Sequence of chain 56.A:
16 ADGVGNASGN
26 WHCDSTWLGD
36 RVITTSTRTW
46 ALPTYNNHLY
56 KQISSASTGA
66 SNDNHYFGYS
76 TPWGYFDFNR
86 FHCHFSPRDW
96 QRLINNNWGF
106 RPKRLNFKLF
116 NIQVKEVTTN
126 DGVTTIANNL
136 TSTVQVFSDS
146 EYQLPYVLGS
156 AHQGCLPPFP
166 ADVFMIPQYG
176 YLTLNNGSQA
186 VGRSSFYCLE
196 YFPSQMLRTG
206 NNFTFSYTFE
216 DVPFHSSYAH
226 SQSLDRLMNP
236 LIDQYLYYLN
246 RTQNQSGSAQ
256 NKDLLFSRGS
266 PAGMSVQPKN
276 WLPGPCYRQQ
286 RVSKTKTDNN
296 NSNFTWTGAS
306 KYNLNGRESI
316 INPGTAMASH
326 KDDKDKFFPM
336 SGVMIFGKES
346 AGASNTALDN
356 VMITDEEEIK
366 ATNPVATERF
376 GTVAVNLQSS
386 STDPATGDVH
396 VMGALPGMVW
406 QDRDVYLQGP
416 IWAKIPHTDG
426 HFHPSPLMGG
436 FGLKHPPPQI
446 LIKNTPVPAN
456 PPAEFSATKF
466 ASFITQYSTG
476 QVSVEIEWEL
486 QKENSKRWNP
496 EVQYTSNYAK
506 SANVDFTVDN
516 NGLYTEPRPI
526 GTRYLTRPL

The small molecule below binds the protein below.
Small molecule (SMILES): Nc1ncnc2c1ncn2[C@@H]1C[C@@H](O)[C@@H](COP(=O)(O)O)O1

Binding-site contacts:
Ligand atom N6 contacts residue ASP407 of chain 56.A at 3.6 Å (salt-bridge).
Ligand atom C5 contacts residue PRO218 of chain 56.A at 4.0 Å (hydrophobic).
Ligand atom N1 contacts residue HIS428 of chain 56.A at 3.3 Å.
Ligand atom P contacts residue HIS426 of chain 56.A at 3.9 Å.
Ligand atom N7 contacts residue VAL217 of chain 56.A at 3.7 Å.
Ligand atom C6 contacts residue PRO218 of chain 56.A at 4.2 Å (hydrophobic).
Ligand atom P contacts residue LYS439 of chain 56.A at 3.3 Å.
Ligand atom O3' contacts residue GLU215 of chain 56.A at 3.5 Å (salt-bridge).
Ligand atom O3' contacts residue GLY437 of chain 56.A at 3.9 Å.
Ligand atom N3 contacts residue PRO429 of chain 56.A at 4.4 Å.
Ligand atom C4 contacts residue PRO218 of chain 56.A at 4.1 Å (hydrophobic).
Ligand atom N7 contacts residue PRO429 of chain 56.A at 4.3 Å.
Ligand atom C2' contacts residue ASP216 of chain 56.A at 4.3 Å.
Ligand atom N7 contacts residue GLY437 of chain 56.A at 3.5 Å (h-bond).
Ligand atom O1P contacts residue HIS426 of chain 56.A at 2.7 Å (h-bond).
Ligand atom O5' contacts residue LYS439 of chain 56.A at 3.8 Å.
Ligand atom N9 contacts residue VAL217 of chain 56.A at 4.4 Å.
Ligand atom C2' contacts residue GLY437 of chain 56.A at 2.8 Å.
Ligand atom N9 contacts residue GLY437 of chain 56.A at 3.3 Å (h-bond).
Ligand atom C8 contacts residue VAL217 of chain 56.A at 3.5 Å (hydrophobic).
Ligand atom C6 contacts residue SER430 of chain 56.A at 4.2 Å.
Ligand atom C8 contacts residue PRO218 of chain 56.A at 4.2 Å (hydrophobic).
Ligand atom C1' contacts residue GLY437 of chain 56.A at 3.3 Å.
Ligand atom O3' contacts residue LYS439 of chain 56.A at 3.5 Å.
Ligand atom O1P contacts residue LYS439 of chain 56.A at 2.6 Å.
Ligand atom C8 contacts residue PRO429 of chain 56.A at 4.3 Å (hydrophobic).
Ligand atom N9 contacts residue PRO218 of chain 56.A at 4.2 Å.
Ligand atom N6 contacts residue SER430 of chain 56.A at 3.7 Å.
Ligand atom O2P contacts residue HIS426 of chain 56.A at 3.6 Å.
Ligand atom N6 contacts residue HIS428 of chain 56.A at 4.0 Å.
Ligand atom C8 contacts residue GLY437 of chain 56.A at 2.8 Å.
Ligand atom O3' contacts residue ILE420 of chain 56.A at 4.2 Å.
Ligand atom C3' contacts residue GLU215 of chain 56.A at 3.3 Å.
Ligand atom O3P contacts residue LYS439 of chain 56.A at 2.9 Å.
Ligand atom N9 contacts residue PRO429 of chain 56.A at 4.3 Å.
Ligand atom C2 contacts residue HIS428 of chain 56.A at 3.8 Å.
Ligand atom C3' contacts residue GLY437 of chain 56.A at 3.9 Å.
Ligand atom N7 contacts residue PRO218 of chain 56.A at 4.0 Å.
Ligand atom C2' contacts residue GLU215 of chain 56.A at 3.6 Å.
Ligand atom C6 contacts residue HIS428 of chain 56.A at 4.2 Å.